Binding-site contacts:
Ligand atom C3 contacts residue CYS115 of chain 1.A at 4.2 Å (hydrophobic).
Ligand atom C8 contacts residue CYS115 of chain 1.A at 4.1 Å (hydrophobic).
Ligand atom S1 contacts residue LYS83 of chain 1.A at 3.5 Å.
Ligand atom S1 contacts residue CYS115 of chain 1.A at 2.0 Å (h-bond).
Ligand atom C5 contacts residue LYS83 of chain 1.A at 3.4 Å.
Ligand atom N1 contacts residue LYS83 of chain 1.A at 4.4 Å.
Ligand atom C7 contacts residue VAL87 of chain 1.A at 3.6 Å (hydrophobic).
Ligand atom C8 contacts residue ARG119 of chain 1.A at 3.1 Å.
Ligand atom C7 contacts residue LYS83 of chain 1.A at 2.6 Å.
Ligand atom C4 contacts residue LYS83 of chain 1.A at 3.0 Å.
Ligand atom C6 contacts residue ALA82 of chain 1.A at 3.8 Å (hydrophobic).
Ligand atom O1 contacts residue GLN122 of chain 1.A at 3.9 Å.
Ligand atom S1 contacts residue LEU118 of chain 1.A at 4.3 Å.
Ligand atom C6 contacts residue LYS83 of chain 1.A at 3.1 Å.
Ligand atom C4 contacts residue CYS115 of chain 1.A at 3.1 Å (hydrophobic).
Ligand atom C7 contacts residue LEU118 of chain 1.A at 4.1 Å (hydrophobic).
Ligand atom S1 contacts residue ALA112 of chain 1.A at 3.4 Å (h-bond).
Ligand atom C3 contacts residue LYS83 of chain 1.A at 4.0 Å.
Ligand atom C2 contacts residue CYS115 of chain 1.A at 4.4 Å (hydrophobic).

Sequence of chain 1.A:
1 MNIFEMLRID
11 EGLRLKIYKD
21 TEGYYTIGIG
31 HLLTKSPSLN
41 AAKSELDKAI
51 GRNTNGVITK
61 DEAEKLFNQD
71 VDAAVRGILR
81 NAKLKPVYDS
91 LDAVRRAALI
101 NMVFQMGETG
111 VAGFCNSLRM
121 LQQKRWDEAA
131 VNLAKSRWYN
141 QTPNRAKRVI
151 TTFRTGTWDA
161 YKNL

A protein and the small-molecule ligand that binds it are described below.
Small molecule (SMILES): CC1(C)C=C(CSS(C)(=O)=O)C(C)(C)N1[O]